This small molecule binds to this protein.
Small molecule (SMILES): CC(=O)N[C@@H]1[C@@H](O)[C@H](O)[C@@H](CO)O[C@H]1O

Binding-site contacts:
Ligand atom C8 contacts residue GLY1099 of chain 1.C at 4.4 Å.
Ligand atom O5 contacts residue PHE1103 of chain 1.C at 3.6 Å.
Ligand atom C5 contacts residue PHE1103 of chain 1.C at 4.2 Å (hydrophobic).
Ligand atom C1 contacts residue PHE1103 of chain 1.C at 4.2 Å (hydrophobic).
Ligand atom N2 contacts residue ASN1098 of chain 1.C at 2.9 Å (h-bond).
Ligand atom N2 contacts residue THR1100 of chain 1.C at 2.9 Å (h-bond).
Ligand atom C6 contacts residue PHE1103 of chain 1.C at 4.1 Å (hydrophobic).
Ligand atom C5 contacts residue HIS1101 of chain 1.C at 4.2 Å.
Ligand atom C3 contacts residue THR1100 of chain 1.C at 3.8 Å.
Ligand atom C3 contacts residue HIS1101 of chain 1.C at 4.3 Å.
Ligand atom C2 contacts residue THR1100 of chain 1.C at 3.7 Å.
Ligand atom C4 contacts residue ASN1098 of chain 1.C at 4.3 Å.
Ligand atom C5 contacts residue ASN1098 of chain 1.C at 3.8 Å.
Ligand atom O7 contacts residue ASN1098 of chain 1.C at 3.6 Å.
Ligand atom O5 contacts residue ASN1098 of chain 1.C at 2.4 Å (h-bond).
Ligand atom C8 contacts residue ASN1098 of chain 1.C at 3.1 Å.
Ligand atom C7 contacts residue ASN1098 of chain 1.C at 3.5 Å.
Ligand atom C1 contacts residue THR1100 of chain 1.C at 3.8 Å.
Ligand atom C8 contacts residue THR1100 of chain 1.C at 3.8 Å.
Ligand atom C7 contacts residue THR1100 of chain 1.C at 3.9 Å.
Ligand atom C2 contacts residue ASN1098 of chain 1.C at 2.5 Å.
Ligand atom C3 contacts residue ASN1098 of chain 1.C at 3.9 Å.
Ligand atom C1 contacts residue ASN1098 of chain 1.C at 1.5 Å.
Ligand atom C1 contacts residue HIS1101 of chain 1.C at 4.2 Å.
Ligand atom O3 contacts residue THR1100 of chain 1.C at 4.5 Å.

Sequence of chain 1.C:
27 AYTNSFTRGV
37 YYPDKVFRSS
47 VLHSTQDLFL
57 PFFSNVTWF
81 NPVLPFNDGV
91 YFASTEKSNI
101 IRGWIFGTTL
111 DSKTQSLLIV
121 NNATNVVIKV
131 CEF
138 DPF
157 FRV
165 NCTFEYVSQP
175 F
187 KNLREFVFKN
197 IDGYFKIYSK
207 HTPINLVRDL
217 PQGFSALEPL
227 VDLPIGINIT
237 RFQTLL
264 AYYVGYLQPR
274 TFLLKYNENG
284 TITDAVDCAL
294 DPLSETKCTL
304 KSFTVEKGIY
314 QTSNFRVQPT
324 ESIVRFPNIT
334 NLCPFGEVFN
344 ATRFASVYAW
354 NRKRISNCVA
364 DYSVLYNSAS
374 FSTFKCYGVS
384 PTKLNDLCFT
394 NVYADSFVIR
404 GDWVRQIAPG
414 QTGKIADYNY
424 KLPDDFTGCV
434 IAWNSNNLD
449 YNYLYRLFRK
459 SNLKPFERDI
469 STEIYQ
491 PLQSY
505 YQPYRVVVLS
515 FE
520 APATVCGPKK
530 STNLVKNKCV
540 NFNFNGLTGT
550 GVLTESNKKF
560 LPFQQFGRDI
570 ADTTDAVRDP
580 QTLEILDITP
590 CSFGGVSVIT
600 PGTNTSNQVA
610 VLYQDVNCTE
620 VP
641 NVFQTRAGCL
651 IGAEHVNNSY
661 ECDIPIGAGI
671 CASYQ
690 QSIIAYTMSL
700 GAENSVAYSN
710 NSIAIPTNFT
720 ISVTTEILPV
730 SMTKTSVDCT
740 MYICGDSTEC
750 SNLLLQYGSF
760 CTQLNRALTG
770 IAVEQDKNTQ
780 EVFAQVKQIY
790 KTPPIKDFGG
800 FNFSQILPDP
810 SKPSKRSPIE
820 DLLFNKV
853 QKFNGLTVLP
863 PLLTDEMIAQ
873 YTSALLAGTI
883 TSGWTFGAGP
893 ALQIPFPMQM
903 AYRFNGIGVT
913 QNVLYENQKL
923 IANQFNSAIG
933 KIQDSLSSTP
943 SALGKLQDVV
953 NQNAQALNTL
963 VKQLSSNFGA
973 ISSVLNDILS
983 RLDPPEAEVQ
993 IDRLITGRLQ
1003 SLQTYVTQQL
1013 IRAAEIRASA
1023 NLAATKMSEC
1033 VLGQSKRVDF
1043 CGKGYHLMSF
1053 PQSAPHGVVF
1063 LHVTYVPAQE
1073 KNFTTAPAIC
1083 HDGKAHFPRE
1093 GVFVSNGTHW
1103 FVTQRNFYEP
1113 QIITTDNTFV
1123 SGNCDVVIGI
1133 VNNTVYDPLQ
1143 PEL